Sequence of chain 1.I:
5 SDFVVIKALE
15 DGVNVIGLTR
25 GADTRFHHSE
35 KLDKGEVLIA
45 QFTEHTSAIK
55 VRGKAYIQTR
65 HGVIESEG

The protein below binds the small molecule below.
Small molecule (SMILES): N[C@@H](Cc1c[nH]c2ccccc12)C(=O)O

Sequence of chain 1.H:
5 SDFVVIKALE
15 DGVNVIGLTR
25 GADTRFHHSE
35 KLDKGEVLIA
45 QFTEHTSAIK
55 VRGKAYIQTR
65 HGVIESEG

Binding-site contacts:
Ligand atom CE2 contacts residue THR50 of chain 1.I at 4.1 Å.
Ligand atom CG contacts residue SER51 of chain 1.H at 4.0 Å.
Ligand atom C contacts residue GLY25 of chain 1.H at 3.4 Å.
Ligand atom OXT contacts residue HIS49 of chain 1.I at 3.9 Å.
Ligand atom CD1 contacts residue THR47 of chain 1.I at 3.9 Å.
Ligand atom CZ2 contacts residue ILE53 of chain 1.I at 3.8 Å (hydrophobic).
Ligand atom CB contacts residue THR28 of chain 1.H at 3.6 Å.
Ligand atom CZ2 contacts residue THR50 of chain 1.I at 3.9 Å.
Ligand atom CE2 contacts residue GLN45 of chain 1.I at 4.0 Å.
Ligand atom OXT contacts residue GLY25 of chain 1.H at 4.0 Å.
Ligand atom CD1 contacts residue GLN45 of chain 1.I at 3.5 Å.
Ligand atom N contacts residue ASP27 of chain 1.H at 3.0 Å (salt-bridge).
Ligand atom CA contacts residue GLY25 of chain 1.H at 3.4 Å.
Ligand atom CZ3 contacts residue GLY21 of chain 1.I at 3.5 Å.
Ligand atom CA contacts residue THR28 of chain 1.H at 3.2 Å.
Ligand atom NE1 contacts residue GLN45 of chain 1.I at 2.9 Å (h-bond).
Ligand atom N contacts residue THR23 of chain 1.H at 2.9 Å (h-bond).
Ligand atom O contacts residue ARG24 of chain 1.H at 3.6 Å.
Ligand atom C contacts residue THR50 of chain 1.I at 3.8 Å.
Ligand atom O contacts residue GLY25 of chain 1.H at 3.1 Å (h-bond).
Ligand atom OXT contacts residue THR47 of chain 1.I at 2.6 Å (h-bond).
Ligand atom O contacts residue SER51 of chain 1.H at 3.0 Å (h-bond).
Ligand atom CE3 contacts residue HIS32 of chain 1.I at 3.9 Å.
Ligand atom CD1 contacts residue SER51 of chain 1.H at 3.6 Å.
Ligand atom CZ2 contacts residue ALA44 of chain 1.I at 4.0 Å (hydrophobic).
Ligand atom CZ3 contacts residue HIS32 of chain 1.I at 3.9 Å.
Ligand atom CA contacts residue THR23 of chain 1.H at 3.8 Å.
Ligand atom C contacts residue SER51 of chain 1.H at 3.7 Å.
Ligand atom CB contacts residue SER51 of chain 1.H at 3.5 Å.
Ligand atom CD2 contacts residue THR50 of chain 1.I at 4.0 Å.
Ligand atom OXT contacts residue THR50 of chain 1.I at 2.7 Å (h-bond).
Ligand atom NE1 contacts residue ALA44 of chain 1.I at 3.9 Å.
Ligand atom N contacts residue THR28 of chain 1.H at 2.8 Å (h-bond).
Ligand atom O contacts residue THR47 of chain 1.I at 3.5 Å.
Ligand atom CH2 contacts residue ILE20 of chain 1.I at 4.0 Å (hydrophobic).
Ligand atom CE3 contacts residue HIS31 of chain 1.I at 4.1 Å.
Ligand atom CH2 contacts residue GLY21 of chain 1.I at 3.5 Å.
Ligand atom C contacts residue THR47 of chain 1.I at 3.5 Å.
Ligand atom N contacts residue GLY25 of chain 1.H at 2.7 Å (h-bond).
Ligand atom CB contacts residue THR23 of chain 1.H at 3.8 Å.